This protein binds this small molecule.
Small molecule (SMILES): CC(=O)N[C@@H]1[C@@H](O)[C@H](O)[C@@H](CO)O[C@H]1O

Binding-site contacts:
Ligand atom C5 contacts residue ASN317 of chain 1.A at 3.7 Å.
Ligand atom C8 contacts residue GLY313 of chain 1.A at 4.1 Å.
Ligand atom C1 contacts residue ASN317 of chain 1.A at 1.4 Å.
Ligand atom C8 contacts residue LEU342 of chain 1.A at 3.8 Å (hydrophobic).
Ligand atom O7 contacts residue GLY313 of chain 1.A at 3.6 Å.
Ligand atom N2 contacts residue ASN317 of chain 1.A at 3.0 Å (h-bond).
Ligand atom O5 contacts residue ASN317 of chain 1.A at 2.3 Å (h-bond).
Ligand atom O7 contacts residue ASN317 of chain 1.A at 3.7 Å.
Ligand atom C7 contacts residue GLY313 of chain 1.A at 4.2 Å.
Ligand atom C7 contacts residue ASN317 of chain 1.A at 3.5 Å.
Ligand atom C4 contacts residue ASN317 of chain 1.A at 4.2 Å.
Ligand atom C8 contacts residue PHE316 of chain 1.A at 4.4 Å (hydrophobic).
Ligand atom C2 contacts residue ASN317 of chain 1.A at 2.5 Å.
Ligand atom C8 contacts residue PHE312 of chain 1.A at 4.0 Å (hydrophobic).
Ligand atom C3 contacts residue ASN317 of chain 1.A at 3.8 Å.

Sequence of chain 1.A:
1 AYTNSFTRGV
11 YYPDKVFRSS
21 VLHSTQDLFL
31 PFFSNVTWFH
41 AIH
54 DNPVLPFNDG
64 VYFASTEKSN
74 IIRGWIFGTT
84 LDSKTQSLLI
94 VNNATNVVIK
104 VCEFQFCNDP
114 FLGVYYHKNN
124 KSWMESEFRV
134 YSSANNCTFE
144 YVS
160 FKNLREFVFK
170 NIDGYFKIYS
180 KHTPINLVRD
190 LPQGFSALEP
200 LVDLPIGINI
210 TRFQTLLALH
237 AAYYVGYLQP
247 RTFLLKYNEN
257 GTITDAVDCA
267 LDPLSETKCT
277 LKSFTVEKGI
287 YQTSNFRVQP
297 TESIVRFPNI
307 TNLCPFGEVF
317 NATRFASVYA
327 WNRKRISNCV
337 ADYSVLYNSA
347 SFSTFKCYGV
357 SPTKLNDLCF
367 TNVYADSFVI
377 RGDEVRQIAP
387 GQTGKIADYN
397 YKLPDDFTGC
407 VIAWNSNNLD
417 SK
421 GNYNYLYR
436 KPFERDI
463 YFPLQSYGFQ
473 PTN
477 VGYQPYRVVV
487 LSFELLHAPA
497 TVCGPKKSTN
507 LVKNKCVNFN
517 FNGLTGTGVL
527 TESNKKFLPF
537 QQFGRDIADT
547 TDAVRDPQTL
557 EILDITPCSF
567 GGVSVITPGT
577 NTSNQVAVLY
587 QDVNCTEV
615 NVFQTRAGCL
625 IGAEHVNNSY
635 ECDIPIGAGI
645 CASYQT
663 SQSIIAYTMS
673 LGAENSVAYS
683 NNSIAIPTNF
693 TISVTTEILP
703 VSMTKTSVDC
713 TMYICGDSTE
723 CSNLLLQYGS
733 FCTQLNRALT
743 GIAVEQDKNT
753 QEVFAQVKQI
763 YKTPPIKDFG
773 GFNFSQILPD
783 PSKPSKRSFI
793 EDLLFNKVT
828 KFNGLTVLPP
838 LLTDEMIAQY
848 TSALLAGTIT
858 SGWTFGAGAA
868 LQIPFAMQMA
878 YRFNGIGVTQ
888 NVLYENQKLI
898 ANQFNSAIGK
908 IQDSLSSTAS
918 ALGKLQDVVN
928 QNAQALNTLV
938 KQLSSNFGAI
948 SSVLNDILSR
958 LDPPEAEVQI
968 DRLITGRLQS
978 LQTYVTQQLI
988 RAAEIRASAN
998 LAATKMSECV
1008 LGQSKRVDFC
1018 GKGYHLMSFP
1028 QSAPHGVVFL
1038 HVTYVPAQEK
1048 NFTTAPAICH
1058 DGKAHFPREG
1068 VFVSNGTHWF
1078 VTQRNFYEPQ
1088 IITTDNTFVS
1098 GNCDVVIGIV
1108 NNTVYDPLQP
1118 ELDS